Binding-site contacts:
Ligand atom C1 contacts residue ASN215 of chain 2.A at 1.4 Å.
Ligand atom C7 contacts residue ASN215 of chain 2.A at 4.0 Å.
Ligand atom C5 contacts residue ASN215 of chain 2.A at 3.7 Å.
Ligand atom O7 contacts residue ASN215 of chain 2.A at 4.3 Å.
Ligand atom N2 contacts residue ASN215 of chain 2.A at 3.1 Å (h-bond).
Ligand atom C3 contacts residue ASN215 of chain 2.A at 3.8 Å.
Ligand atom O5 contacts residue THR214 of chain 2.A at 4.4 Å.
Ligand atom O6 contacts residue THR214 of chain 2.A at 3.7 Å.
Ligand atom C7 contacts residue EDO1 of chain 2.X at 3.5 Å.
Ligand atom O5 contacts residue ASN215 of chain 2.A at 2.3 Å (h-bond).
Ligand atom C4 contacts residue ASN215 of chain 2.A at 4.2 Å.
Ligand atom C8 contacts residue EDO1 of chain 2.X at 3.2 Å.
Ligand atom O7 contacts residue EDO1 of chain 2.X at 3.6 Å (h-bond).
Ligand atom C2 contacts residue ASN215 of chain 2.A at 2.5 Å.
Ligand atom O7 contacts residue ASN175 of chain 2.A at 3.3 Å (h-bond).
Ligand atom C7 contacts residue ASN175 of chain 2.A at 4.4 Å.
Ligand atom N2 contacts residue EDO1 of chain 2.X at 3.9 Å.

Sequence of chain 2.A:
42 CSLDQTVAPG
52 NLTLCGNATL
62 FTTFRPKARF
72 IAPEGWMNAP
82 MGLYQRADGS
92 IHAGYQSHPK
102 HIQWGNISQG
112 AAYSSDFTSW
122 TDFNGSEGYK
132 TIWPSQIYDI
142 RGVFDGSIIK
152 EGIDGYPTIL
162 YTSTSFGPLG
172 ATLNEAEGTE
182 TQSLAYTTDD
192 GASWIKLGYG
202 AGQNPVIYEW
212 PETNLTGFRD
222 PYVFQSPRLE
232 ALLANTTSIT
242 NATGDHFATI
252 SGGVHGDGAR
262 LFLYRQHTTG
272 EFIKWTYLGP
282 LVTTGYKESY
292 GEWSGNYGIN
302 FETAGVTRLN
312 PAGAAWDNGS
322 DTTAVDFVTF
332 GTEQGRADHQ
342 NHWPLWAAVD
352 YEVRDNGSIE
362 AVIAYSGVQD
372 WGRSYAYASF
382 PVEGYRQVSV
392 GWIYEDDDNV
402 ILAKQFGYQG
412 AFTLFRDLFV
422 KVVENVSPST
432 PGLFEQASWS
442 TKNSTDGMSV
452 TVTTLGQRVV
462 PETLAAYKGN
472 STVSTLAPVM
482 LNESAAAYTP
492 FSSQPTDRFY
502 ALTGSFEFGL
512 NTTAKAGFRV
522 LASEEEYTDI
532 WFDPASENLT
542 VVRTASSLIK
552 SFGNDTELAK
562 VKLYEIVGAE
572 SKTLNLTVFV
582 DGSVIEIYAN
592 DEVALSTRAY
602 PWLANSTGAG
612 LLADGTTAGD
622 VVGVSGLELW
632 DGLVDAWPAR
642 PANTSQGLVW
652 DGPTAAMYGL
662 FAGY

The protein below binds the small molecule below.
Small molecule (SMILES): CC(=O)N[C@@H]1[C@@H](O)[C@H](O)[C@@H](CO)O[C@H]1O